Sequence of chain 4.C:
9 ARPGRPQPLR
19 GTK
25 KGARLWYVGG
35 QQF

The protein below binds the small molecule below.
Small molecule (SMILES): Nc1ccn([C@H]2C[C@H](O)[C@@H](COP(=O)(O)O)O2)c(=O)n1

Binding-site contacts:
Ligand atom C5' contacts residue ASP242 of chain 4.A at 4.4 Å.
Ligand atom C2' contacts residue LYS25 of chain 4.C at 3.8 Å.
Ligand atom OP2 contacts residue ASP242 of chain 4.A at 3.9 Å.

Sequence of chain 4.A:
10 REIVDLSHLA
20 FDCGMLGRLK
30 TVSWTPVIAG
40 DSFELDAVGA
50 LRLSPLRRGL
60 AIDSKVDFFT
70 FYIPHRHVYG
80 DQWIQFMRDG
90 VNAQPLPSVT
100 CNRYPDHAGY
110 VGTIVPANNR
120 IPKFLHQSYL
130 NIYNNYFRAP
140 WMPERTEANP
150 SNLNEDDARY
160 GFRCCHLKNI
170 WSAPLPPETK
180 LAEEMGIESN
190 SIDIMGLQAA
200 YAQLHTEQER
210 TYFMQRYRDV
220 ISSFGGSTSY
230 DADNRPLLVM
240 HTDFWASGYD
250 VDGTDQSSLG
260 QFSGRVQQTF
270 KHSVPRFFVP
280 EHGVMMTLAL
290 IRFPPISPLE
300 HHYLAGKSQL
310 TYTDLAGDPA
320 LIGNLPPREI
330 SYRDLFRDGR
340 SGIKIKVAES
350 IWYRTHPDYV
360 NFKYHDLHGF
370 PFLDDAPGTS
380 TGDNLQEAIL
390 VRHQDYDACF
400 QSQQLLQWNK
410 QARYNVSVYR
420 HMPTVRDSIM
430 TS